A small-molecule ligand and the protein it binds are described below.
Small molecule (SMILES): CC(=O)N[C@@H]1[C@@H](O)[C@H](O)[C@@H](CO)O[C@H]1O

Sequence of chain 1.C:
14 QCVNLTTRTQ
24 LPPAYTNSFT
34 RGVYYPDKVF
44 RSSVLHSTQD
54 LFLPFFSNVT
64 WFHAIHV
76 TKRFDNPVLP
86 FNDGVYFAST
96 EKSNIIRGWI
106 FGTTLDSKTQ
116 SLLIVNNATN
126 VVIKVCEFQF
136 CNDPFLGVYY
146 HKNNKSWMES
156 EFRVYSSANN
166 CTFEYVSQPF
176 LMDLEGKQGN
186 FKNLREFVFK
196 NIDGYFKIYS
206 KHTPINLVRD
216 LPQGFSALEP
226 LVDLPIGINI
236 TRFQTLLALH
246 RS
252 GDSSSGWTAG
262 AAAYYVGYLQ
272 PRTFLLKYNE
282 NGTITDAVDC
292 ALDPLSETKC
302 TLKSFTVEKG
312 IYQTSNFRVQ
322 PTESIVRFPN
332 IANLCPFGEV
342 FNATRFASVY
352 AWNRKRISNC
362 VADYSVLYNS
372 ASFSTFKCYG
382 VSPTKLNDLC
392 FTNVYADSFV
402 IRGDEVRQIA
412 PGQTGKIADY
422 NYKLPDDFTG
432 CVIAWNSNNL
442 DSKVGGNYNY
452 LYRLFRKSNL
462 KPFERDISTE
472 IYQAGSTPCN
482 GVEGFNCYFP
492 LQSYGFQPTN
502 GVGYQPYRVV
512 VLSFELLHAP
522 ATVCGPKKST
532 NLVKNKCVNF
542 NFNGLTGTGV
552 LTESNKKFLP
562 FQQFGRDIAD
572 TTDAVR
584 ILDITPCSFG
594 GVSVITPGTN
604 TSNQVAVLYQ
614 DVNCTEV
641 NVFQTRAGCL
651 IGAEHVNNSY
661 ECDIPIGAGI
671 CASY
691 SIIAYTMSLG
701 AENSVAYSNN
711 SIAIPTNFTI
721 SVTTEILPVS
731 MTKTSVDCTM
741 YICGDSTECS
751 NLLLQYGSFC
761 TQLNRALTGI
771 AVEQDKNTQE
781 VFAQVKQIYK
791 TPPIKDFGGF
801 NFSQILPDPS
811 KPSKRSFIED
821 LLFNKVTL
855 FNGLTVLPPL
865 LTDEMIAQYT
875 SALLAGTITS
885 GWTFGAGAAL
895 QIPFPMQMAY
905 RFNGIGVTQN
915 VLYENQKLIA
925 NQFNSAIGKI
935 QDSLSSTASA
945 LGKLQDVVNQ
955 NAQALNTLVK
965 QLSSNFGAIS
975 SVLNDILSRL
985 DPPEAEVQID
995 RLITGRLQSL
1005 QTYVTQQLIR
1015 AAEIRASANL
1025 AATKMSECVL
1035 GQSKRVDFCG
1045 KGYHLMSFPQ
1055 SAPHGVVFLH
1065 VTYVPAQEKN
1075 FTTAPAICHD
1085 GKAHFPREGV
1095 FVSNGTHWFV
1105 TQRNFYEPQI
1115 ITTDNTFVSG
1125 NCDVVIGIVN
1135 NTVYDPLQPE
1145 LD

Binding-site contacts:
Ligand atom O5 contacts residue ASN331 of chain 1.C at 2.4 Å (h-bond).
Ligand atom O7 contacts residue ASN331 of chain 1.C at 4.2 Å.
Ligand atom C4 contacts residue ASN331 of chain 1.C at 4.2 Å.
Ligand atom C8 contacts residue ASN331 of chain 1.C at 3.4 Å.
Ligand atom C3 contacts residue ASN331 of chain 1.C at 3.7 Å.
Ligand atom N2 contacts residue ASN331 of chain 1.C at 2.7 Å (h-bond).
Ligand atom C1 contacts residue ASN331 of chain 1.C at 1.4 Å.
Ligand atom C5 contacts residue ASN331 of chain 1.C at 3.7 Å.
Ligand atom C2 contacts residue ASN331 of chain 1.C at 2.3 Å.
Ligand atom C7 contacts residue ASN331 of chain 1.C at 3.2 Å.